Sequence of chain 3.A:
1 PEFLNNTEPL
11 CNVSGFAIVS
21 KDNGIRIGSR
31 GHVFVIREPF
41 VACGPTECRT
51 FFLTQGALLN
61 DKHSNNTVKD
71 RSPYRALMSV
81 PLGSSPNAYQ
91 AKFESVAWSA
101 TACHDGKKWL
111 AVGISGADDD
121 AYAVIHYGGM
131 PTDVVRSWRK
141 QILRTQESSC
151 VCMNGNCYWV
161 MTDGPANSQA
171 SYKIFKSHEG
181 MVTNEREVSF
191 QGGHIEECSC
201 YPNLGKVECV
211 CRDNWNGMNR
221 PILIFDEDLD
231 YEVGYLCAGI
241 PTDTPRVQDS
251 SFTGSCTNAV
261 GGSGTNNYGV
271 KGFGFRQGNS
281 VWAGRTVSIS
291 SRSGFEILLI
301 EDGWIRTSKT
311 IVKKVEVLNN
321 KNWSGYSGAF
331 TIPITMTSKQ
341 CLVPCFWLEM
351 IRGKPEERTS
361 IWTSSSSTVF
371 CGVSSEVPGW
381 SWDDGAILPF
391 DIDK

The small molecule below binds the protein below.
Small molecule (SMILES): CC(=O)N[C@H]1[C@H](O[C@H]2[C@H](O)[C@@H](NC(C)=O)CO[C@@H]2CO)O[C@H](CO)[C@@H](O)[C@@H]1O

Binding-site contacts:
Ligand atom C8 contacts residue LEU10 of chain 3.A at 3.6 Å (hydrophobic).
Ligand atom C8 contacts residue PRO9 of chain 3.A at 3.8 Å (hydrophobic).
Ligand atom O7 contacts residue ASN12 of chain 3.A at 3.4 Å (h-bond).
Ligand atom C8 contacts residue GLY278 of chain 3.A at 4.4 Å.
Ligand atom C7 contacts residue ASN12 of chain 3.A at 3.3 Å.
Ligand atom C2 contacts residue ASN12 of chain 3.A at 2.3 Å.
Ligand atom N2 contacts residue LEU10 of chain 3.A at 4.2 Å.
Ligand atom O5 contacts residue ASN12 of chain 3.A at 2.4 Å (h-bond).
Ligand atom C8 contacts residue ASN12 of chain 3.A at 4.4 Å.
Ligand atom N2 contacts residue ASN12 of chain 3.A at 2.8 Å (h-bond).
Ligand atom C1 contacts residue ASN12 of chain 3.A at 1.4 Å.
Ligand atom C7 contacts residue LEU10 of chain 3.A at 4.3 Å (hydrophobic).
Ligand atom C8 contacts residue ASN279 of chain 3.A at 3.4 Å.
Ligand atom O7 contacts residue GLY278 of chain 3.A at 4.4 Å.
Ligand atom C5 contacts residue GLY278 of chain 3.A at 4.0 Å.
Ligand atom C8 contacts residue CYS11 of chain 3.A at 4.4 Å (hydrophobic).
Ligand atom C6 contacts residue GLY278 of chain 3.A at 4.1 Å.
Ligand atom C5 contacts residue ASN12 of chain 3.A at 3.6 Å.
Ligand atom C4 contacts residue ASN12 of chain 3.A at 4.2 Å.
Ligand atom C8 contacts residue CYS341 of chain 3.A at 4.0 Å (hydrophobic).
Ligand atom C3 contacts residue ASN12 of chain 3.A at 3.7 Å.